This protein binds this small molecule.
Small molecule (SMILES): CC[C@H]1COC(c2ccc(OCCCCCCCc3cc(C)no3)cc2)=N1

Sequence of chain 5.A:
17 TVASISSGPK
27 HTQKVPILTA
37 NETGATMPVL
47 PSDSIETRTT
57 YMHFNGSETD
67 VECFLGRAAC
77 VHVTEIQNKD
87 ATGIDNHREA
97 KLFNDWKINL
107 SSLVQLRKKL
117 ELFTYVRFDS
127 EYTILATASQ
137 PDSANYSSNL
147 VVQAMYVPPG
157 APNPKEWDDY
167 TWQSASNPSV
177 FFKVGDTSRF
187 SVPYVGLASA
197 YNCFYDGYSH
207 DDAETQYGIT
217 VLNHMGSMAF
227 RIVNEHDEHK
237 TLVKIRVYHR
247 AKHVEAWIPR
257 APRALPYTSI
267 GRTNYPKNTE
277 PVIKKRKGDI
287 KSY

Sequence of chain 5.C:
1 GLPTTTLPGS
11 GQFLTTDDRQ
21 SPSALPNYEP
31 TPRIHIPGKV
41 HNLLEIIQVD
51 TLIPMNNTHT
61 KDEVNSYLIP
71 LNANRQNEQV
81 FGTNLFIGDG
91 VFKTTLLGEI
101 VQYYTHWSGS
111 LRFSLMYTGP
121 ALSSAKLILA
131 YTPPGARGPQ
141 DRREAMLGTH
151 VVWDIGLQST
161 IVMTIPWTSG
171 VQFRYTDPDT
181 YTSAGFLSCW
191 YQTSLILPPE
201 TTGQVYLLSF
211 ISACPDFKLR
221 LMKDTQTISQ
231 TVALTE

Binding-site contacts:
Ligand atom C3 contacts residue PRO174 of chain 5.A at 3.8 Å (hydrophobic).
Ligand atom C4A contacts residue ASN198 of chain 5.A at 4.0 Å.
Ligand atom C4 contacts residue MET224 of chain 5.A at 4.0 Å (hydrophobic).
Ligand atom O1 contacts residue VAL188 of chain 5.A at 3.8 Å.
Ligand atom C1C contacts residue MET224 of chain 5.A at 3.4 Å (hydrophobic).
Ligand atom C5A contacts residue CYS199 of chain 5.A at 3.9 Å (hydrophobic).
Ligand atom C3 contacts residue PHE186 of chain 5.A at 3.8 Å (hydrophobic).
Ligand atom C6B contacts residue TYR197 of chain 5.A at 3.5 Å (hydrophobic).
Ligand atom C31 contacts residue ALA150 of chain 5.A at 3.8 Å (hydrophobic).
Ligand atom N3A contacts residue ASN219 of chain 5.A at 3.8 Å.
Ligand atom C1B contacts residue MET221 of chain 5.A at 3.7 Å (hydrophobic).
Ligand atom C31 contacts residue VAL176 of chain 5.A at 3.3 Å (hydrophobic).
Ligand atom C4C contacts residue VAL188 of chain 5.A at 3.9 Å (hydrophobic).
Ligand atom C7C contacts residue TYR128 of chain 5.A at 3.7 Å (hydrophobic).
Ligand atom C5C contacts residue ILE104 of chain 5.A at 4.0 Å (hydrophobic).
Ligand atom N2 contacts residue PRO174 of chain 5.A at 3.9 Å.
Ligand atom N2 contacts residue ALA24 of chain 5.C at 3.3 Å.
Ligand atom C4A contacts residue ASN219 of chain 5.A at 3.9 Å.
Ligand atom C6C contacts residue VAL191 of chain 5.A at 3.5 Å (hydrophobic).
Ligand atom O1 contacts residue ALA24 of chain 5.C at 3.6 Å.
Ligand atom O1B contacts residue MET221 of chain 5.A at 3.7 Å.
Ligand atom C2C contacts residue TYR152 of chain 5.A at 4.0 Å (hydrophobic).
Ligand atom C5 contacts residue MET224 of chain 5.A at 4.0 Å (hydrophobic).
Ligand atom C2C contacts residue VAL188 of chain 5.A at 3.4 Å (hydrophobic).
Ligand atom C3C contacts residue VAL188 of chain 5.A at 3.2 Å (hydrophobic).
Ligand atom O1 contacts residue TYR152 of chain 5.A at 4.0 Å.
Ligand atom C31 contacts residue SER175 of chain 5.A at 3.6 Å.
Ligand atom O1 contacts residue PHE186 of chain 5.A at 3.7 Å.
Ligand atom C4 contacts residue TYR152 of chain 5.A at 3.9 Å (hydrophobic).
Ligand atom C5C contacts residue TYR128 of chain 5.A at 3.6 Å (hydrophobic).
Ligand atom C5 contacts residue PHE186 of chain 5.A at 3.7 Å (hydrophobic).
Ligand atom N2 contacts residue PHE186 of chain 5.A at 3.9 Å.
Ligand atom CM2 contacts residue LEU116 of chain 5.A at 3.6 Å (hydrophobic).
Ligand atom C5B contacts residue LEU106 of chain 5.A at 4.0 Å (hydrophobic).
Ligand atom C4 contacts residue PHE186 of chain 5.A at 3.5 Å (hydrophobic).
Ligand atom C4A contacts residue ILE215 of chain 5.A at 3.9 Å (hydrophobic).
Ligand atom C5B contacts residue TYR197 of chain 5.A at 3.7 Å (hydrophobic).
Ligand atom C5 contacts residue TYR152 of chain 5.A at 3.8 Å (hydrophobic).
Ligand atom C31 contacts residue PRO174 of chain 5.A at 3.4 Å (hydrophobic).
Ligand atom C2B contacts residue MET221 of chain 5.A at 3.6 Å (hydrophobic).